Binding-site contacts:
Ligand atom C2 contacts residue ALA54 of chain 2.B at 3.9 Å (hydrophobic).
Ligand atom C11 contacts residue THR183 of chain 2.B at 3.9 Å.
Ligand atom C7 contacts residue ILE95 of chain 2.B at 3.7 Å (hydrophobic).
Ligand atom O24 contacts residue THR183 of chain 2.B at 3.6 Å.
Ligand atom C9 contacts residue ASP92 of chain 2.B at 3.6 Å.
Ligand atom C14 contacts residue ASN50 of chain 2.B at 3.9 Å.
Ligand atom C11 contacts residue ASP92 of chain 2.B at 3.7 Å.
Ligand atom C20 contacts residue ASN105 of chain 2.B at 3.1 Å.
Ligand atom C22 contacts residue ASN105 of chain 2.B at 3.0 Å.
Ligand atom C26 contacts residue LEU106 of chain 2.B at 3.8 Å (hydrophobic).
Ligand atom C10 contacts residue MET97 of chain 2.B at 3.6 Å (hydrophobic).
Ligand atom C1 contacts residue ALA54 of chain 2.B at 3.9 Å (hydrophobic).
Ligand atom O25 contacts residue VAL185 of chain 2.B at 3.4 Å.
Ligand atom C9 contacts residue THR183 of chain 2.B at 3.8 Å.
Ligand atom O24 contacts residue ALA54 of chain 2.B at 3.4 Å.
Ligand atom O24 contacts residue ASN50 of chain 2.B at 3.8 Å.
Ligand atom C26 contacts residue PHE137 of chain 2.B at 3.4 Å (hydrophobic).
Ligand atom C1 contacts residue MET97 of chain 2.B at 3.7 Å (hydrophobic).
Ligand atom C20 contacts residue MET97 of chain 2.B at 3.9 Å (hydrophobic).
Ligand atom C26 contacts residue ASN50 of chain 2.B at 3.6 Å.
Ligand atom O25 contacts residue LEU47 of chain 2.B at 3.8 Å.
Ligand atom O24 contacts residue SER51 of chain 2.B at 3.7 Å.
Ligand atom C17 contacts residue ASN50 of chain 2.B at 3.5 Å.
Ligand atom N3 contacts residue THR183 of chain 2.B at 3.2 Å (h-bond).
Ligand atom C1 contacts residue GLY96 of chain 2.B at 3.5 Å.
Ligand atom C11 contacts residue ASN50 of chain 2.B at 3.6 Å.
Ligand atom N3 contacts residue ALA54 of chain 2.B at 3.5 Å.
Ligand atom C6 contacts residue MET97 of chain 2.B at 3.9 Å (hydrophobic).
Ligand atom N5 contacts residue GLY96 of chain 2.B at 3.0 Å (h-bond).
Ligand atom O25 contacts residue ASN50 of chain 2.B at 3.6 Å.
Ligand atom C27 contacts residue PHE137 of chain 2.B at 2.9 Å (hydrophobic).
Ligand atom C27 contacts residue LEU106 of chain 2.B at 3.5 Å (hydrophobic).
Ligand atom C7 contacts residue GLY96 of chain 2.B at 3.5 Å.
Ligand atom N5 contacts residue MET97 of chain 2.B at 3.8 Å.
Ligand atom O24 contacts residue ASP92 of chain 2.B at 2.7 Å (salt-bridge).
Ligand atom C2 contacts residue MET97 of chain 2.B at 3.9 Å (hydrophobic).
Ligand atom N5 contacts residue ILE95 of chain 2.B at 3.9 Å.
Ligand atom N5 contacts residue ALA54 of chain 2.B at 3.5 Å.
Ligand atom O17 contacts residue ASN50 of chain 2.B at 3.1 Å (h-bond).
Ligand atom C13 contacts residue ASN50 of chain 2.B at 3.5 Å.

This small molecule binds to this protein.
Small molecule (SMILES): CCc1cc(-c2[nH]nc(C)c2-c2ccc3c(c2)OCCO3)c(O)cc1O

Sequence of chain 2.B:
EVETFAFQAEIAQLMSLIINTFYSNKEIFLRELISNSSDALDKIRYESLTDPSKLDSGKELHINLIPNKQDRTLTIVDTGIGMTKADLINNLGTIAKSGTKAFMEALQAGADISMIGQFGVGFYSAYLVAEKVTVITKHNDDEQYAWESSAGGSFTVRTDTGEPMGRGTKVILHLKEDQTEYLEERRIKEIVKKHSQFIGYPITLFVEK